The protein below binds the small molecule below.
Small molecule (SMILES): CC1(C)C[C@H]2C=C(C(=O)O)[C@@H]3COC(=O)[C@]4(CO4)[C@]23C1

Binding-site contacts:
Ligand atom C13 contacts residue ASN286 of chain 1.A at 3.7 Å.
Ligand atom C10 contacts residue ILE289 of chain 1.A at 3.8 Å (hydrophobic).
Ligand atom C10 contacts residue LEU288 of chain 1.A at 3.4 Å (hydrophobic).
Ligand atom O5 contacts residue THR391 of chain 1.A at 3.4 Å.
Ligand atom O5 contacts residue ASN286 of chain 1.A at 3.2 Å.
Ligand atom O4 contacts residue ARG243 of chain 1.A at 2.9 Å (salt-bridge).
Ligand atom O2 contacts residue ARG77 of chain 1.A at 2.9 Å (salt-bridge).
Ligand atom O4 contacts residue ASN286 of chain 1.A at 3.4 Å (h-bond).
Ligand atom O2 contacts residue LEU288 of chain 1.A at 3.9 Å.
Ligand atom O4 contacts residue THR239 of chain 1.A at 3.6 Å.
Ligand atom C12 contacts residue ASN286 of chain 1.A at 3.6 Å.
Ligand atom O2 contacts residue MET80 of chain 1.A at 4.2 Å.
Ligand atom O3 contacts residue MET80 of chain 1.A at 4.1 Å.
Ligand atom C14 contacts residue MET80 of chain 1.A at 4.1 Å (hydrophobic).
Ligand atom C13 contacts residue ARG243 of chain 1.A at 4.1 Å.
Ligand atom C6 contacts residue ASN286 of chain 1.A at 4.1 Å.
Ligand atom C13 contacts residue THR239 of chain 1.A at 3.5 Å.
Ligand atom C8 contacts residue HEM1 of chain 1.C at 3.6 Å.
Ligand atom C11 contacts residue LEU288 of chain 1.A at 4.0 Å (hydrophobic).
Ligand atom C1 contacts residue HEM1 of chain 1.C at 3.3 Å.
Ligand atom O5 contacts residue ILE390 of chain 1.A at 3.9 Å.
Ligand atom C11 contacts residue MET80 of chain 1.A at 4.2 Å (hydrophobic).
Ligand atom O1 contacts residue LEU288 of chain 1.A at 4.1 Å.
Ligand atom O3 contacts residue ARG77 of chain 1.A at 3.8 Å.
Ligand atom C9 contacts residue ASN286 of chain 1.A at 4.2 Å.
Ligand atom C15 contacts residue PHE235 of chain 1.A at 4.0 Å (hydrophobic).
Ligand atom O3 contacts residue ILE390 of chain 1.A at 3.3 Å.
Ligand atom O1 contacts residue HEM1 of chain 1.C at 3.8 Å.
Ligand atom O2 contacts residue PRO290 of chain 1.A at 3.5 Å.
Ligand atom O1 contacts residue ILE289 of chain 1.A at 3.8 Å.
Ligand atom C6 contacts residue THR239 of chain 1.A at 3.9 Å.
Ligand atom C15 contacts residue HEM1 of chain 1.C at 4.1 Å.
Ligand atom O5 contacts residue THR239 of chain 1.A at 3.8 Å.
Ligand atom C14 contacts residue PHE235 of chain 1.A at 3.8 Å (hydrophobic).
Ligand atom C11 contacts residue ARG77 of chain 1.A at 3.7 Å.
Ligand atom C12 contacts residue ILE390 of chain 1.A at 3.8 Å (hydrophobic).
Ligand atom C9 contacts residue LEU288 of chain 1.A at 4.2 Å (hydrophobic).
Ligand atom C7 contacts residue HEM1 of chain 1.C at 3.8 Å.
Ligand atom C10 contacts residue ASN286 of chain 1.A at 3.4 Å.
Ligand atom C3 contacts residue MET80 of chain 1.A at 3.8 Å (hydrophobic).

Sequence of chain 1.A:
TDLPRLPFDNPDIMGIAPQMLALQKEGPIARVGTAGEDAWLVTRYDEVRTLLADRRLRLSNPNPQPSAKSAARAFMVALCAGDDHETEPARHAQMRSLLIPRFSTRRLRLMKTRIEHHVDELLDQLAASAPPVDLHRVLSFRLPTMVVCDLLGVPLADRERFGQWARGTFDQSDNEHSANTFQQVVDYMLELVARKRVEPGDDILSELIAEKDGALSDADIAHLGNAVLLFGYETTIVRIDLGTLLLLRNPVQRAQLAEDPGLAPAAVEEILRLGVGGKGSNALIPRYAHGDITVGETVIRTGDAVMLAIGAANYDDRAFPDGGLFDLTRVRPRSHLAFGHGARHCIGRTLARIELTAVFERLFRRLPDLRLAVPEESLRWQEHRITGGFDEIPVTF